Binding-site contacts:
Ligand atom C6D contacts residue J1R1 of chain 1.B at 0.5 Å.
Ligand atom CMC contacts residue J1R1 of chain 1.B at 0.1 Å.
Ligand atom C1C contacts residue J1R1 of chain 1.B at 0.0 Å.
Ligand atom CHA contacts residue J1R1 of chain 1.B at 0.1 Å.
Ligand atom C3B contacts residue J1R1 of chain 1.B at 0.1 Å.
Ligand atom C6A contacts residue J1R1 of chain 1.B at 0.1 Å.
Ligand atom O1B contacts residue J1R1 of chain 1.B at 0.1 Å (h-bond).
Ligand atom O2B contacts residue J1R1 of chain 1.B at 0.0 Å (h-bond).
Ligand atom C2B contacts residue J1R1 of chain 1.B at 0.2 Å.
Ligand atom C3C contacts residue J1R1 of chain 1.B at 0.1 Å.
Ligand atom ND contacts residue J1R1 of chain 1.B at 0.1 Å (h-bond).
Ligand atom C2C contacts residue J1R1 of chain 1.B at 0.1 Å.
Ligand atom CGD contacts residue J1R1 of chain 1.B at 0.3 Å.
Ligand atom C5D contacts residue J1R1 of chain 1.B at 0.1 Å.
Ligand atom C1D contacts residue J1R1 of chain 1.B at 0.0 Å.
Ligand atom C3D contacts residue J1R1 of chain 1.B at 0.3 Å.
Ligand atom O2C contacts residue J1R1 of chain 1.B at 0.2 Å (h-bond).
Ligand atom C4B contacts residue J1R1 of chain 1.B at 0.1 Å.
Ligand atom C4C contacts residue J1R1 of chain 1.B at 0.1 Å.
Ligand atom CHB contacts residue J1R1 of chain 1.B at 0.1 Å.
Ligand atom NC contacts residue J1R1 of chain 1.B at 0.0 Å (h-bond).
Ligand atom CAA contacts residue J1R1 of chain 1.B at 0.5 Å.
Ligand atom C1B contacts residue J1R1 of chain 1.B at 0.1 Å.
Ligand atom NB contacts residue J1R1 of chain 1.B at 0.1 Å (h-bond).
Ligand atom CMB contacts residue J1R1 of chain 1.B at 0.2 Å.
Ligand atom NA contacts residue J1R1 of chain 1.B at 0.1 Å (h-bond).
Ligand atom C4D contacts residue J1R1 of chain 1.B at 0.7 Å.
Ligand atom C3A contacts residue J1R1 of chain 1.B at 0.1 Å.
Ligand atom C1A contacts residue J1R1 of chain 1.B at 0.7 Å.
Ligand atom CAB contacts residue J1R1 of chain 1.B at 0.1 Å.
Ligand atom C2A contacts residue J1R1 of chain 1.B at 0.3 Å.
Ligand atom CGB contacts residue J1R1 of chain 1.B at 0.0 Å.
Ligand atom C2D contacts residue J1R1 of chain 1.B at 0.1 Å.
Ligand atom C5A contacts residue J1R1 of chain 1.B at 0.5 Å.
Ligand atom C4A contacts residue J1R1 of chain 1.B at 0.1 Å.
Ligand atom CHC contacts residue J1R1 of chain 1.B at 0.1 Å.
Ligand atom CO contacts residue J1R1 of chain 1.B at 0.0 Å.
Ligand atom CBB contacts residue J1R1 of chain 1.B at 0.1 Å.
Ligand atom CAC contacts residue J1R1 of chain 1.B at 0.1 Å.
Ligand atom CBD contacts residue J1R1 of chain 1.B at 0.2 Å.

A small-molecule ligand and the protein it binds are described below.
Small molecule (SMILES): CC1=C(CCC(=O)O)C2=N3->[Co+]45n6c(c(C)c(CCC(=O)O)c6=C2)=CC2=N->4[C@@](C)(C(C)=C2C)[C@]2(C)C(C)=C(C)C(=N->52)C=C13

Sequence of chain 1.A:
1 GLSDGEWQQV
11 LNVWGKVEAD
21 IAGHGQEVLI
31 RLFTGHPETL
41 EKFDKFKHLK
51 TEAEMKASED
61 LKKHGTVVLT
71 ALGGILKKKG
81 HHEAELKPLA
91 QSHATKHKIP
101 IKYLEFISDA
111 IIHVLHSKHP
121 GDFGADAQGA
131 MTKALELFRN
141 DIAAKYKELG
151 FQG